Sequence of chain 2.B:
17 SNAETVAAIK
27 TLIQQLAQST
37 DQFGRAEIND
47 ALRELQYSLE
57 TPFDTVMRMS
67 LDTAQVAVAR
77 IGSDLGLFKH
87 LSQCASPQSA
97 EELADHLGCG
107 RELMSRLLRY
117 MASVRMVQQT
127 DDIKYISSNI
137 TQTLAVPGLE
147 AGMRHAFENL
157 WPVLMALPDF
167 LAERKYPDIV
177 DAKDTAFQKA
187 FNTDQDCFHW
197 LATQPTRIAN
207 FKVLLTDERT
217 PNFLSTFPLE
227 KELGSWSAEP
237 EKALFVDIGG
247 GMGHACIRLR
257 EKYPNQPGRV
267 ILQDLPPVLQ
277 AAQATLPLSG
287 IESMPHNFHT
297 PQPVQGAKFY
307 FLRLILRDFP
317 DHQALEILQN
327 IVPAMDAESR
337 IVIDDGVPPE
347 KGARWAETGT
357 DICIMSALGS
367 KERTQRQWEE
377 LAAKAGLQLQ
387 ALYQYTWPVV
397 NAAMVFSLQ

Sequence of chain 2.A:
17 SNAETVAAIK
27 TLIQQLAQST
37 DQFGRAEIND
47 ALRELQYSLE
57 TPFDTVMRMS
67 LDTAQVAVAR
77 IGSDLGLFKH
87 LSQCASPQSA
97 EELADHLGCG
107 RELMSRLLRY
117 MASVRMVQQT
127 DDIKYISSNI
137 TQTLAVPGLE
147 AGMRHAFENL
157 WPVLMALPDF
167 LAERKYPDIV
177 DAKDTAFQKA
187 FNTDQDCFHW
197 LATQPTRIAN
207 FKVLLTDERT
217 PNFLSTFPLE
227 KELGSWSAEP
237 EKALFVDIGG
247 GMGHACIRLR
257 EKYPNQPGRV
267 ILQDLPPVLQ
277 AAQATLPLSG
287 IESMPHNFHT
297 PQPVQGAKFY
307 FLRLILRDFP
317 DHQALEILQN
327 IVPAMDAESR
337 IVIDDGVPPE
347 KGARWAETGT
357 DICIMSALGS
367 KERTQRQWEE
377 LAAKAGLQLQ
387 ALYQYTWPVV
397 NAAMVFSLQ

Binding-site contacts:
Ligand atom C10 contacts residue LEU156 of chain 2.B at 3.8 Å (hydrophobic).
Ligand atom C11 contacts residue ALA363 of chain 2.B at 3.8 Å (hydrophobic).
Ligand atom C05 contacts residue ILE360 of chain 2.B at 3.9 Å (hydrophobic).
Ligand atom C04 contacts residue ARG313 of chain 2.B at 3.9 Å.
Ligand atom C14 contacts residue HIS151 of chain 2.B at 3.8 Å.
Ligand atom O09 contacts residue ARG313 of chain 2.B at 2.8 Å.
Ligand atom C13 contacts residue LEU197 of chain 2.B at 3.8 Å (hydrophobic).
Ligand atom C12 contacts residue CYS193 of chain 2.B at 3.5 Å (hydrophobic).
Ligand atom N03 contacts residue ASP314 of chain 2.B at 2.7 Å (salt-bridge).
Ligand atom C21 contacts residue LEU156 of chain 2.B at 3.8 Å (hydrophobic).
Ligand atom C06 contacts residue EDO1 of chain 2.Q at 3.9 Å.
Ligand atom C02 contacts residue ASP314 of chain 2.B at 3.2 Å.
Ligand atom C22 contacts residue MET63 of chain 2.A at 3.5 Å (hydrophobic).
Ligand atom C20 contacts residue MET63 of chain 2.A at 3.8 Å (hydrophobic).
Ligand atom C06 contacts residue HIS151 of chain 2.B at 3.9 Å.
Ligand atom N03 contacts residue ILE360 of chain 2.B at 3.8 Å.
Ligand atom C04 contacts residue ILE360 of chain 2.B at 3.6 Å (hydrophobic).
Ligand atom O07 contacts residue HIS151 of chain 2.B at 2.8 Å (h-bond).
Ligand atom C05 contacts residue EDO1 of chain 2.Q at 3.6 Å.
Ligand atom C12 contacts residue HIS151 of chain 2.B at 3.7 Å.
Ligand atom O07 contacts residue LEU156 of chain 2.B at 3.5 Å.
Ligand atom C04 contacts residue EDO1 of chain 2.Q at 3.8 Å.
Ligand atom C26 contacts residue LEU145 of chain 2.B at 3.6 Å (hydrophobic).
Ligand atom C04 contacts residue ASP314 of chain 2.B at 3.8 Å.
Ligand atom C02 contacts residue LEU364 of chain 2.B at 3.5 Å (hydrophobic).
Ligand atom C21 contacts residue CYS359 of chain 2.B at 3.4 Å (hydrophobic).
Ligand atom O16 contacts residue THR356 of chain 2.B at 3.6 Å.
Ligand atom C12 contacts residue LEU197 of chain 2.B at 3.9 Å (hydrophobic).
Ligand atom C08 contacts residue HIS151 of chain 2.B at 3.7 Å.
Ligand atom O16 contacts residue GOL1 of chain 2.N at 3.5 Å (h-bond).
Ligand atom C15 contacts residue EDO1 of chain 2.Q at 3.8 Å.
Ligand atom O09 contacts residue ILE360 of chain 2.B at 3.9 Å.
Ligand atom C11 contacts residue HIS151 of chain 2.B at 3.6 Å.
Ligand atom C13 contacts residue HIS151 of chain 2.B at 3.8 Å.
Ligand atom C24 contacts residue PHE59 of chain 2.A at 3.7 Å (hydrophobic).
Ligand atom C10 contacts residue HIS151 of chain 2.B at 3.6 Å.
Ligand atom C24 contacts residue VAL62 of chain 2.A at 3.6 Å (hydrophobic).
Ligand atom O16 contacts residue ARG313 of chain 2.B at 3.8 Å.
Ligand atom C13 contacts residue PHE207 of chain 2.B at 3.6 Å (hydrophobic).
Ligand atom C01 contacts residue EDO1 of chain 2.Q at 3.8 Å.

This small molecule binds to this protein.
Small molecule (SMILES): C/C=C/C=C/CCC[C@H](C)C(=O)c1c(O)c(-c2ccccc2)c[nH]c1=O